Binding-site contacts:
Ligand atom C01 contacts residue HIS153 of chain 1.A at 3.8 Å.
Ligand atom C01 contacts residue ZN1 of chain 1.E at 2.9 Å.
Ligand atom N02 contacts residue TYR134 of chain 1.A at 4.3 Å.
Ligand atom C08 contacts residue ALA132 of chain 1.A at 4.5 Å (hydrophobic).
Ligand atom C04 contacts residue ZN1 of chain 1.E at 4.0 Å.
Ligand atom N02 contacts residue ALA132 of chain 1.A at 3.8 Å.
Ligand atom N03 contacts residue ZN1 of chain 1.E at 2.8 Å.
Ligand atom S06 contacts residue ZN1 of chain 1.E at 3.6 Å.
Ligand atom S06 contacts residue TYR134 of chain 1.A at 3.4 Å (h-bond).
Ligand atom N05 contacts residue ZN1 of chain 1.E at 4.1 Å.
Ligand atom C01 contacts residue TYR134 of chain 1.A at 3.6 Å (hydrophobic).
Ligand atom N03 contacts residue ALA132 of chain 1.A at 3.5 Å.
Ligand atom N02 contacts residue ZN1 of chain 1.E at 1.9 Å.
Ligand atom F11 contacts residue ALA132 of chain 1.A at 4.3 Å.
Ligand atom C01 contacts residue ALA132 of chain 1.A at 4.3 Å (hydrophobic).
Ligand atom S06 contacts residue HIS153 of chain 1.A at 3.5 Å.
Ligand atom N03 contacts residue HIS153 of chain 1.A at 4.4 Å.
Ligand atom N05 contacts residue TYR134 of chain 1.A at 3.9 Å.
Ligand atom F11 contacts residue THR108 of chain 1.A at 3.9 Å.
Ligand atom C04 contacts residue ALA132 of chain 1.A at 3.9 Å (hydrophobic).
Ligand atom C07 contacts residue TYR134 of chain 1.A at 4.0 Å (hydrophobic).
Ligand atom F10 contacts residue ALA132 of chain 1.A at 4.4 Å.
Ligand atom N05 contacts residue ALA132 of chain 1.A at 4.3 Å.
Ligand atom N02 contacts residue HIS153 of chain 1.A at 3.4 Å (h-bond).

The protein below binds the small molecule below.
Small molecule (SMILES): Cn1c(S)nnc1C(F)(F)F

Sequence of chain 1.A:
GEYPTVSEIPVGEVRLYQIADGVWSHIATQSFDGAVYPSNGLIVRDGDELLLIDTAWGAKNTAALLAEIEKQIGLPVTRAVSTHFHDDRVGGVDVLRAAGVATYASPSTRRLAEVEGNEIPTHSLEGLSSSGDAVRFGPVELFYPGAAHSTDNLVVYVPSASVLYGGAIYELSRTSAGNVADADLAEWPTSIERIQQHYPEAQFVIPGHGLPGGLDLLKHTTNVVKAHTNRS